A small-molecule ligand and the protein it binds are described below.
Small molecule (SMILES): CC(=O)N[C@@H]1[C@@H](O)[C@H](O)[C@@H](CO)O[C@H]1O

Sequence of chain 1.A:
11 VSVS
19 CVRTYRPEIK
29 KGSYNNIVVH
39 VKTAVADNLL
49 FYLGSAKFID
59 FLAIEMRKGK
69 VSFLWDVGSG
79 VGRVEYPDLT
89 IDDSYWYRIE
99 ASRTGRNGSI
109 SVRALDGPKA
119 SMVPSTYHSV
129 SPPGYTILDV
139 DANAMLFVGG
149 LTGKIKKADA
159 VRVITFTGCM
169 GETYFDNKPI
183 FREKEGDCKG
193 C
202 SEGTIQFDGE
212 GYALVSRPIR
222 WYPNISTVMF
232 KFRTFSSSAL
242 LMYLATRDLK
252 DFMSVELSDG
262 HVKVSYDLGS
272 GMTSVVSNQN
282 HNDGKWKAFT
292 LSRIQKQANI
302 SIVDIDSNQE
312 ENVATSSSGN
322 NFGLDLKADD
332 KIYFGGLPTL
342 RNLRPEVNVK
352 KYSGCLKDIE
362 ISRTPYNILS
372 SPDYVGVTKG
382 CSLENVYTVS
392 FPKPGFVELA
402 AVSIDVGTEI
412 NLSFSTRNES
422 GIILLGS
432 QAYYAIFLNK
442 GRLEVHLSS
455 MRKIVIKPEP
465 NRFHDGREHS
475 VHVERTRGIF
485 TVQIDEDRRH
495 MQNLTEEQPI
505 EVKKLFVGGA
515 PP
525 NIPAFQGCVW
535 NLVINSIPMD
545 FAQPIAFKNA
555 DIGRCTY

Binding-site contacts:
Ligand atom O5 contacts residue ASN300 of chain 1.A at 2.4 Å (h-bond).
Ligand atom C8 contacts residue ASN300 of chain 1.A at 3.2 Å.
Ligand atom O7 contacts residue SER293 of chain 1.A at 3.1 Å (h-bond).
Ligand atom O7 contacts residue ALA299 of chain 1.A at 4.0 Å.
Ligand atom O7 contacts residue ARG294 of chain 1.A at 4.4 Å.
Ligand atom O7 contacts residue GLN298 of chain 1.A at 3.6 Å (h-bond).
Ligand atom C8 contacts residue ILE295 of chain 1.A at 3.5 Å (hydrophobic).
Ligand atom C7 contacts residue SER293 of chain 1.A at 3.8 Å.
Ligand atom C8 contacts residue SER293 of chain 1.A at 2.8 Å.
Ligand atom C4 contacts residue ASN300 of chain 1.A at 4.2 Å.
Ligand atom C1 contacts residue ASN300 of chain 1.A at 1.4 Å.
Ligand atom N2 contacts residue ASN300 of chain 1.A at 2.9 Å (h-bond).
Ligand atom C3 contacts residue ASN300 of chain 1.A at 3.8 Å.
Ligand atom N2 contacts residue ILE295 of chain 1.A at 4.0 Å.
Ligand atom C5 contacts residue ASN300 of chain 1.A at 3.7 Å.
Ligand atom O7 contacts residue ASN300 of chain 1.A at 3.5 Å (h-bond).
Ligand atom O7 contacts residue ILE295 of chain 1.A at 3.9 Å.
Ligand atom C2 contacts residue ASN300 of chain 1.A at 2.4 Å.
Ligand atom C7 contacts residue ILE295 of chain 1.A at 3.6 Å (hydrophobic).
Ligand atom O3 contacts residue ILE295 of chain 1.A at 4.5 Å.
Ligand atom C7 contacts residue ASN300 of chain 1.A at 2.9 Å.